Binding-site contacts:
Ligand atom C6 contacts residue LYS269 of chain 1.D at 3.7 Å.
Ligand atom O7 contacts residue GLN256 of chain 1.D at 3.4 Å.
Ligand atom C1 contacts residue CYS262 of chain 1.D at 4.4 Å (hydrophobic).
Ligand atom C2 contacts residue ASN259 of chain 1.D at 2.4 Å.
Ligand atom O6 contacts residue CYS262 of chain 1.D at 3.9 Å.
Ligand atom O6 contacts residue GLY270 of chain 1.D at 3.4 Å (h-bond).
Ligand atom C1 contacts residue ASN259 of chain 1.D at 1.4 Å.
Ligand atom C7 contacts residue ASN259 of chain 1.D at 3.7 Å.
Ligand atom O7 contacts residue ASN259 of chain 1.D at 3.9 Å.
Ligand atom O5 contacts residue CYS271 of chain 1.D at 4.2 Å.
Ligand atom C6 contacts residue GLY270 of chain 1.D at 4.5 Å.
Ligand atom C7 contacts residue THR255 of chain 1.D at 4.5 Å.
Ligand atom O5 contacts residue ASN259 of chain 1.D at 2.3 Å (h-bond).
Ligand atom O5 contacts residue CYS262 of chain 1.D at 3.7 Å.
Ligand atom C4 contacts residue ASN259 of chain 1.D at 4.1 Å.
Ligand atom C8 contacts residue THR255 of chain 1.D at 3.7 Å.
Ligand atom C6 contacts residue CYS271 of chain 1.D at 3.8 Å (hydrophobic).
Ligand atom C3 contacts residue ASN259 of chain 1.D at 3.8 Å.
Ligand atom N2 contacts residue ASN259 of chain 1.D at 3.0 Å (h-bond).
Ligand atom C6 contacts residue CYS262 of chain 1.D at 4.5 Å (hydrophobic).
Ligand atom O6 contacts residue CYS271 of chain 1.D at 3.4 Å (h-bond).
Ligand atom C5 contacts residue ASN259 of chain 1.D at 3.6 Å.
Ligand atom O7 contacts residue THR255 of chain 1.D at 4.4 Å.
Ligand atom O6 contacts residue LYS269 of chain 1.D at 4.0 Å.
Ligand atom C1 contacts residue THR261 of chain 1.D at 4.5 Å.

Sequence of chain 1.D:
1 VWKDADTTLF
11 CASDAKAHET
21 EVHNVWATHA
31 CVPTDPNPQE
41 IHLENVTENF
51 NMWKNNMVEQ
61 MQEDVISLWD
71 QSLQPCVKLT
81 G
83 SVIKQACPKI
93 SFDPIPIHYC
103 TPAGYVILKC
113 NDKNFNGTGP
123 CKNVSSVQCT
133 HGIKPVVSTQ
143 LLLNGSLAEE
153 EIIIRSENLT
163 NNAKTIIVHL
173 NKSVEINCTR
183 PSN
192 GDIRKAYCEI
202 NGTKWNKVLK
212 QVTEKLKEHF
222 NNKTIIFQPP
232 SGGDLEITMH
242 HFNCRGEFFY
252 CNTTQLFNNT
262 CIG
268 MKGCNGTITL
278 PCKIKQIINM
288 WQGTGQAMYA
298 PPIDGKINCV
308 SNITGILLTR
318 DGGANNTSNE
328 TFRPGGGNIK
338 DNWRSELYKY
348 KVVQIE

This protein binds this small molecule.
Small molecule (SMILES): CC(=O)N[C@@H]1[C@@H](O)[C@H](O)[C@@H](CO)O[C@H]1O